Sequence of chain 1.C:
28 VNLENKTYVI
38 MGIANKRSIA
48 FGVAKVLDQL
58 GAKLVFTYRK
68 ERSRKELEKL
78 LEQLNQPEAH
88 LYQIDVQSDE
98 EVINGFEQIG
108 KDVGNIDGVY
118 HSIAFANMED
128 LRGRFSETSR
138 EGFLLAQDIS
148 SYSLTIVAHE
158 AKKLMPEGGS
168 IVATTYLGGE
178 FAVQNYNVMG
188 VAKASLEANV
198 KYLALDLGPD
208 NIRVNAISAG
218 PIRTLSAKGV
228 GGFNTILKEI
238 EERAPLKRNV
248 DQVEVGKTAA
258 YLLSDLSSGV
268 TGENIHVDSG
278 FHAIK

This protein binds this small molecule.
Small molecule (SMILES): Cc1ccc(Oc2ccccc2)c(O)c1

Binding-site contacts:
Ligand atom CAD contacts residue MET186 of chain 1.C at 3.9 Å (hydrophobic).
Ligand atom CAA contacts residue NAP1 of chain 1.R at 3.5 Å.
Ligand atom CAM contacts residue TYR183 of chain 1.C at 3.5 Å (hydrophobic).
Ligand atom CAC contacts residue MET186 of chain 1.C at 3.4 Å (hydrophobic).
Ligand atom CAH contacts residue PHE230 of chain 1.C at 3.9 Å (hydrophobic).
Ligand atom CAJ contacts residue TYR183 of chain 1.C at 3.4 Å (hydrophobic).
Ligand atom CAA contacts residue PHE230 of chain 1.C at 4.0 Å (hydrophobic).
Ligand atom CAE contacts residue MET186 of chain 1.C at 3.8 Å (hydrophobic).
Ligand atom CAG contacts residue ALA121 of chain 1.C at 3.9 Å (hydrophobic).
Ligand atom CAI contacts residue VAL227 of chain 1.C at 3.9 Å (hydrophobic).
Ligand atom CAM contacts residue NAP1 of chain 1.R at 3.4 Å.
Ligand atom CAE contacts residue SER223 of chain 1.C at 4.0 Å.
Ligand atom CAH contacts residue VAL227 of chain 1.C at 3.8 Å (hydrophobic).
Ligand atom CAJ contacts residue TYR173 of chain 1.C at 3.8 Å (hydrophobic).
Ligand atom CAG contacts residue NAP1 of chain 1.R at 3.7 Å.
Ligand atom OAB contacts residue NAP1 of chain 1.R at 2.6 Å (h-bond).
Ligand atom CAD contacts residue LEU128 of chain 1.C at 3.8 Å (hydrophobic).
Ligand atom CAO contacts residue NAP1 of chain 1.R at 3.4 Å.
Ligand atom CAN contacts residue SER223 of chain 1.C at 3.7 Å.
Ligand atom CAC contacts residue PHE122 of chain 1.C at 4.2 Å (hydrophobic).
Ligand atom CAE contacts residue PHE122 of chain 1.C at 3.9 Å (hydrophobic).
Ligand atom CAH contacts residue ALA224 of chain 1.C at 4.0 Å (hydrophobic).
Ligand atom CAE contacts residue ALA121 of chain 1.C at 3.7 Å (hydrophobic).
Ligand atom OAK contacts residue NAP1 of chain 1.R at 3.2 Å.
Ligand atom CAI contacts residue ALA224 of chain 1.C at 3.8 Å (hydrophobic).
Ligand atom CAJ contacts residue NAP1 of chain 1.R at 3.5 Å.
Ligand atom CAI contacts residue NAP1 of chain 1.R at 3.4 Å.
Ligand atom CAF contacts residue SER223 of chain 1.C at 4.2 Å.
Ligand atom OAK contacts residue SER223 of chain 1.C at 3.9 Å.
Ligand atom CAL contacts residue NAP1 of chain 1.R at 3.4 Å.
Ligand atom CAN contacts residue NAP1 of chain 1.R at 3.6 Å.
Ligand atom CAH contacts residue NAP1 of chain 1.R at 3.2 Å.
Ligand atom OAB contacts residue TYR183 of chain 1.C at 2.6 Å (h-bond).
Ligand atom CAA contacts residue TYR173 of chain 1.C at 3.6 Å (hydrophobic).
Ligand atom OAB contacts residue LYS190 of chain 1.C at 4.1 Å.
Ligand atom CAG contacts residue SER223 of chain 1.C at 3.4 Å.
Ligand atom CAF contacts residue VAL227 of chain 1.C at 3.8 Å (hydrophobic).
Ligand atom CAC contacts residue ALA123 of chain 1.C at 4.0 Å (hydrophobic).
Ligand atom CAC contacts residue LEU128 of chain 1.C at 4.0 Å (hydrophobic).
Ligand atom CAI contacts residue SER223 of chain 1.C at 4.2 Å.